Binding-site contacts:
Ligand atom C1 contacts residue ASN12 of chain 21.C at 2.2 Å.
Ligand atom C5 contacts residue ASN12 of chain 21.C at 4.1 Å.
Ligand atom C7 contacts residue ASN12 of chain 21.C at 3.9 Å.
Ligand atom O5 contacts residue ASN12 of chain 21.C at 2.7 Å (h-bond).
Ligand atom N2 contacts residue ASN12 of chain 21.C at 3.8 Å.
Ligand atom C2 contacts residue ASN12 of chain 21.C at 3.2 Å.
Ligand atom O7 contacts residue ASN12 of chain 21.C at 3.7 Å.

A small-molecule ligand and the protein it binds are described below.
Small molecule (SMILES): CC(=O)N[C@H]1[C@H](O[C@H]2[C@H](O)[C@@H](NC(C)=O)CO[C@@H]2CO)O[C@H](CO)[C@@H](O)[C@@H]1O

Sequence of chain 21.C:
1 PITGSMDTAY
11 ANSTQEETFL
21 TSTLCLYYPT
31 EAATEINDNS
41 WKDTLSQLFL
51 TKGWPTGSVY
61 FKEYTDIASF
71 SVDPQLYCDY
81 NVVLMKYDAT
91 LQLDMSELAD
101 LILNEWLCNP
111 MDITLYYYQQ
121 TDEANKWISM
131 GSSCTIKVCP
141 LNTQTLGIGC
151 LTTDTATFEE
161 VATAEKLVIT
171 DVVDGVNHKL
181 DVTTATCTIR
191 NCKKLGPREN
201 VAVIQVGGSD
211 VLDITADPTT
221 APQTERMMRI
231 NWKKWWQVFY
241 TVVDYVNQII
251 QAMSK